Sequence of chain 1.D:
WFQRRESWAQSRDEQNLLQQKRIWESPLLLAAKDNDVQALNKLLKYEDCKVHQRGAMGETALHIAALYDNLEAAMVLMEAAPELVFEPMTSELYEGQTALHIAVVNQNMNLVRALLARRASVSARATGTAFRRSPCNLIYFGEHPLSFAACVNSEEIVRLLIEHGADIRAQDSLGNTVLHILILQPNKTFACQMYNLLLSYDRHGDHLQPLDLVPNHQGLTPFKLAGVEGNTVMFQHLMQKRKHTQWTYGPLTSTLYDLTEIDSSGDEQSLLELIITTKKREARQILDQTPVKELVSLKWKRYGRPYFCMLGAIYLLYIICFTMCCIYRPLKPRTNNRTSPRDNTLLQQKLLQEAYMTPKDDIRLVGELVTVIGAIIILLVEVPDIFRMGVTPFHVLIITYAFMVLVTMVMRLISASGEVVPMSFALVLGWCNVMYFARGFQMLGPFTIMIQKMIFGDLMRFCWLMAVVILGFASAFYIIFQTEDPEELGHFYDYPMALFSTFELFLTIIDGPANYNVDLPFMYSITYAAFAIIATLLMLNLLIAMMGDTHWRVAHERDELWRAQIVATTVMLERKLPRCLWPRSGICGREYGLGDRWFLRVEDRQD

Sequence of chain 1.B:
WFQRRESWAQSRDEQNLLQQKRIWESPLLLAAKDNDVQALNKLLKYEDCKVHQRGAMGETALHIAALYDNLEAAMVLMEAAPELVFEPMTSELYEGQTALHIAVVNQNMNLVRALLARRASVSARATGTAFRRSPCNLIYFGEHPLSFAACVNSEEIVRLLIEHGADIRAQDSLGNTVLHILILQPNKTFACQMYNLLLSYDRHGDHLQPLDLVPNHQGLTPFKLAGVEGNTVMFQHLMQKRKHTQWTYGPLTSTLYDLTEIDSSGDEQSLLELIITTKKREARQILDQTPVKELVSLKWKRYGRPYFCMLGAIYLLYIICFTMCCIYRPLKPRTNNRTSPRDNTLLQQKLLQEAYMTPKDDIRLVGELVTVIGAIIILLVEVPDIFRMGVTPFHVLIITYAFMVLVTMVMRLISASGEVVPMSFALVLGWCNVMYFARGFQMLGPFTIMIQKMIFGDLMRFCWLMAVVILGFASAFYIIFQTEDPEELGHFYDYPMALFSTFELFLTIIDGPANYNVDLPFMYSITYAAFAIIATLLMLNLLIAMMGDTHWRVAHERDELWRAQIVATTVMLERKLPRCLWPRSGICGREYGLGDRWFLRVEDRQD

Binding-site contacts:
Ligand atom C13 contacts residue TRP583 of chain 1.A at 4.2 Å (hydrophobic).
Ligand atom C09 contacts residue TRP583 of chain 1.B at 3.6 Å (hydrophobic).
Ligand atom C14 contacts residue TRP583 of chain 1.C at 4.3 Å (hydrophobic).
Ligand atom C21 contacts residue GLY579 of chain 1.A at 3.9 Å.
Ligand atom C11 contacts residue TRP583 of chain 1.A at 4.2 Å (hydrophobic).
Ligand atom C12 contacts residue TRP583 of chain 1.B at 3.4 Å (hydrophobic).
Ligand atom C16 contacts residue TRP583 of chain 1.A at 4.1 Å (hydrophobic).
Ligand atom C16 contacts residue TRP583 of chain 1.D at 3.4 Å (hydrophobic).
Ligand atom C03 contacts residue GLY579 of chain 1.C at 4.2 Å.
Ligand atom C07 contacts residue TRP583 of chain 1.D at 3.7 Å (hydrophobic).
Ligand atom C06 contacts residue GLY579 of chain 1.C at 4.2 Å.
Ligand atom N03 contacts residue TRP583 of chain 1.B at 4.0 Å.
Ligand atom C01 contacts residue ILE575 of chain 1.C at 3.6 Å (hydrophobic).
Ligand atom C07 contacts residue GLY579 of chain 1.C at 4.2 Å.
Ligand atom C10 contacts residue TRP583 of chain 1.C at 3.7 Å (hydrophobic).
Ligand atom C20 contacts residue GLY579 of chain 1.D at 4.3 Å.
Ligand atom C01 contacts residue ALA576 of chain 1.C at 4.2 Å (hydrophobic).
Ligand atom C07 contacts residue TRP583 of chain 1.C at 3.7 Å (hydrophobic).
Ligand atom C15 contacts residue TRP583 of chain 1.C at 4.5 Å (hydrophobic).
Ligand atom C15 contacts residue TRP583 of chain 1.D at 4.3 Å (hydrophobic).
Ligand atom C13 contacts residue TRP583 of chain 1.D at 3.5 Å (hydrophobic).
Ligand atom C19 contacts residue TRP583 of chain 1.C at 4.1 Å (hydrophobic).
Ligand atom N02 contacts residue TRP583 of chain 1.A at 4.3 Å.
Ligand atom C09 contacts residue GLY579 of chain 1.B at 4.1 Å.
Ligand atom C15 contacts residue TRP583 of chain 1.A at 4.3 Å (hydrophobic).
Ligand atom C19 contacts residue TRP583 of chain 1.B at 3.4 Å (hydrophobic).
Ligand atom C06 contacts residue GLY579 of chain 1.D at 3.6 Å.
Ligand atom C11 contacts residue TRP583 of chain 1.B at 3.5 Å (hydrophobic).
Ligand atom C14 contacts residue TRP583 of chain 1.D at 3.4 Å (hydrophobic).
Ligand atom C05 contacts residue GLY579 of chain 1.C at 3.7 Å.
Ligand atom C15 contacts residue TRP583 of chain 1.B at 4.3 Å (hydrophobic).
Ligand atom N03 contacts residue TRP583 of chain 1.C at 4.5 Å.
Ligand atom C08 contacts residue GLY579 of chain 1.B at 3.5 Å.
Ligand atom C12 contacts residue TRP583 of chain 1.C at 4.4 Å (hydrophobic).
Ligand atom C08 contacts residue TRP583 of chain 1.B at 4.2 Å (hydrophobic).
Ligand atom C17 contacts residue TRP583 of chain 1.D at 4.0 Å (hydrophobic).
Ligand atom C04 contacts residue GLY579 of chain 1.C at 4.5 Å.
Ligand atom C20 contacts residue GLY579 of chain 1.A at 3.9 Å.
Ligand atom C06 contacts residue TRP583 of chain 1.D at 4.4 Å (hydrophobic).
Ligand atom C09 contacts residue TRP583 of chain 1.C at 3.8 Å (hydrophobic).

Sequence of chain 1.A:
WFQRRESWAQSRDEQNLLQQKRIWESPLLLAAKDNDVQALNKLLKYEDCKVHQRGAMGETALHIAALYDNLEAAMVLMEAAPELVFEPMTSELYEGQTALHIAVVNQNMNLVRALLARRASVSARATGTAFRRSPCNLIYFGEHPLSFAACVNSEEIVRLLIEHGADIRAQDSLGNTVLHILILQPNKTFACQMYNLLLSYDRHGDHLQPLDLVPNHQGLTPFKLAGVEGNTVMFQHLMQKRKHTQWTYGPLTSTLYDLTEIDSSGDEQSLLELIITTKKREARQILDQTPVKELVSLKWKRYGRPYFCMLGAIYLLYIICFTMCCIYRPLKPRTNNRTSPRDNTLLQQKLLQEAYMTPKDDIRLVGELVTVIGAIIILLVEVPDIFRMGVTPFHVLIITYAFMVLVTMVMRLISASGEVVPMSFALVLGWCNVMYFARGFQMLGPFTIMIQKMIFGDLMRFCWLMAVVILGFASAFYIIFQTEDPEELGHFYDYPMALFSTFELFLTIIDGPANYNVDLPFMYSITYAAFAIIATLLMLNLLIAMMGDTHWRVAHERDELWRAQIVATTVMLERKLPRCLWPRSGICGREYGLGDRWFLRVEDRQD

Sequence of chain 1.C:
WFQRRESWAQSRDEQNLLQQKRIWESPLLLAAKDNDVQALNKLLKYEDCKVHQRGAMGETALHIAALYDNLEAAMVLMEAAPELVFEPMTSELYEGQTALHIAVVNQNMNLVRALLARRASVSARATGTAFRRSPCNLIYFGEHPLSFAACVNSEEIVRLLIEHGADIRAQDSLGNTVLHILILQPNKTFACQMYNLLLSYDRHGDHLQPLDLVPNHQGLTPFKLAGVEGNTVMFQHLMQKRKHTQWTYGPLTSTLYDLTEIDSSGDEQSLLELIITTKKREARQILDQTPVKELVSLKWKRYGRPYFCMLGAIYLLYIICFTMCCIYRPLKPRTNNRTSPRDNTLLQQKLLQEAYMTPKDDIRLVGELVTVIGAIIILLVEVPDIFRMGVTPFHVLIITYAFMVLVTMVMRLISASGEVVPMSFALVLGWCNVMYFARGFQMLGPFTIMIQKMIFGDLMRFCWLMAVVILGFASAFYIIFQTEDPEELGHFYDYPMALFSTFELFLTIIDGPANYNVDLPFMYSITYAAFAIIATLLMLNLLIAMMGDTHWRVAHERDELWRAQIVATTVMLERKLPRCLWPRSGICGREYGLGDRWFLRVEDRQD

This small molecule binds to this protein.
Small molecule (SMILES): Cc1cccc(C2CCC(N3CCN(c4cccnc4)CC3)CC2)c1